Binding-site contacts:
Ligand atom C8 contacts residue GLY232 of chain 1.D at 4.0 Å.
Ligand atom C3 contacts residue ASN234 of chain 1.D at 3.8 Å.
Ligand atom C8 contacts residue ILE233 of chain 1.D at 3.8 Å (hydrophobic).
Ligand atom C8 contacts residue ASN234 of chain 1.D at 3.8 Å.
Ligand atom N2 contacts residue ASN234 of chain 1.D at 2.9 Å (h-bond).
Ligand atom O5 contacts residue ASN234 of chain 1.D at 2.4 Å (h-bond).
Ligand atom C2 contacts residue ASN234 of chain 1.D at 2.5 Å.
Ligand atom O7 contacts residue ASN234 of chain 1.D at 2.8 Å (h-bond).
Ligand atom C5 contacts residue ASN234 of chain 1.D at 3.7 Å.
Ligand atom C4 contacts residue ASN234 of chain 1.D at 4.2 Å.
Ligand atom C1 contacts residue ASN234 of chain 1.D at 1.4 Å.
Ligand atom C7 contacts residue ASN234 of chain 1.D at 3.1 Å.

Sequence of chain 1.D:
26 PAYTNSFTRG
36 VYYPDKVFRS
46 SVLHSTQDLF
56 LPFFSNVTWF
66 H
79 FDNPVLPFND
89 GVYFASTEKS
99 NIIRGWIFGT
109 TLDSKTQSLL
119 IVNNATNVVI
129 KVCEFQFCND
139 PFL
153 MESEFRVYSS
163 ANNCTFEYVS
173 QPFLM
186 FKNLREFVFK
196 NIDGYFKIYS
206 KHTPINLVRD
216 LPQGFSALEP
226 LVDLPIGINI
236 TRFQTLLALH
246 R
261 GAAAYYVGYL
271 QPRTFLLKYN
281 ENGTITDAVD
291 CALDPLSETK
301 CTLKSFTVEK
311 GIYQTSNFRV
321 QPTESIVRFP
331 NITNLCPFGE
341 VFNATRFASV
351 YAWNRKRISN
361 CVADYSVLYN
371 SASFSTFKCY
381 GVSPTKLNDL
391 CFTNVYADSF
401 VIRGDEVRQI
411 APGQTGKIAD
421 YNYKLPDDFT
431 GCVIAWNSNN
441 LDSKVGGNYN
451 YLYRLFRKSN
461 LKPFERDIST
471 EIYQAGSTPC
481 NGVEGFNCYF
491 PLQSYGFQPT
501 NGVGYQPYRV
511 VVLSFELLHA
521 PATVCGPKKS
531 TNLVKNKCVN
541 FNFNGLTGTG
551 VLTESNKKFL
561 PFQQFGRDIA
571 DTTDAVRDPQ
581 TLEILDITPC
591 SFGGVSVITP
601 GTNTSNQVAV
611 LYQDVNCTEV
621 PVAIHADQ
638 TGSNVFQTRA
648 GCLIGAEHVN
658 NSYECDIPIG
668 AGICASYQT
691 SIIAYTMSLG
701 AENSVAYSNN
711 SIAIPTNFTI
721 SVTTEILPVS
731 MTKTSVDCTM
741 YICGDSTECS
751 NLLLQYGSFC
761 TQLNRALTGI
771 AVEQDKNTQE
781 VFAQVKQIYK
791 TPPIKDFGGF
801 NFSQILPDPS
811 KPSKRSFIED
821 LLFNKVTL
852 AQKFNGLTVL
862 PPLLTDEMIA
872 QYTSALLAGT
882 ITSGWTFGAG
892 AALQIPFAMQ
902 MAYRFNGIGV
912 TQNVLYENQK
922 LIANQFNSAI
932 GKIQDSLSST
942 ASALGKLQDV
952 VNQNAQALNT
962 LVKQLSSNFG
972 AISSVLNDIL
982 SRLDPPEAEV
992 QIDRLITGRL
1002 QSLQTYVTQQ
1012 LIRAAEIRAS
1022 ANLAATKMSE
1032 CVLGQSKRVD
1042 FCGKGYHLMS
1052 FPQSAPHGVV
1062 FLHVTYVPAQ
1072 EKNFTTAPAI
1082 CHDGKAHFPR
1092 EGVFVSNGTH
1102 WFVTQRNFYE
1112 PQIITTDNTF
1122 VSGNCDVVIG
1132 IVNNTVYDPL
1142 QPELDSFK

This protein binds this small molecule.
Small molecule (SMILES): CC(=O)N[C@@H]1[C@@H](O)[C@H](O)[C@@H](CO)O[C@H]1O